Sequence of chain 1.A:
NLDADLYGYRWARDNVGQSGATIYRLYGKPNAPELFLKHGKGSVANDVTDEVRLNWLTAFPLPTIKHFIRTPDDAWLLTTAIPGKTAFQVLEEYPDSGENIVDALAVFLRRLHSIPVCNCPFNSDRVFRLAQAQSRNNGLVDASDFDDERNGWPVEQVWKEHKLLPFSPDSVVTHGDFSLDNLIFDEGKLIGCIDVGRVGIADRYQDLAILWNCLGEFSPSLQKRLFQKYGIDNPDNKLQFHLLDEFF

The small molecule below binds the protein below.
Small molecule (SMILES): CC(C)(C)n1nc(-c2cccc3ccccc23)c2c(N)ncnc21

Binding-site contacts:
Ligand atom CAC contacts residue ASP217 of chain 1.A at 3.7 Å.
Ligand atom CAA contacts residue PHE54 of chain 1.A at 3.6 Å (hydrophobic).
Ligand atom NAO contacts residue ILE216 of chain 1.A at 3.7 Å.
Ligand atom CAC contacts residue ILE216 of chain 1.A at 4.0 Å (hydrophobic).
Ligand atom C2 contacts residue PRO83 of chain 1.A at 3.6 Å (hydrophobic).
Ligand atom C5 contacts residue ILE216 of chain 1.A at 3.9 Å (hydrophobic).
Ligand atom C2 contacts residue ILE102 of chain 1.A at 3.8 Å (hydrophobic).
Ligand atom N3 contacts residue PHE54 of chain 1.A at 3.6 Å.
Ligand atom CAI contacts residue ILE206 of chain 1.A at 3.8 Å (hydrophobic).
Ligand atom CAT contacts residue ACT1 of chain 1.R at 3.5 Å.
Ligand atom NAO contacts residue ACT1 of chain 1.R at 3.8 Å.
Ligand atom C2 contacts residue THR100 of chain 1.A at 3.7 Å.
Ligand atom C4 contacts residue PHE54 of chain 1.A at 3.7 Å (hydrophobic).
Ligand atom CAB contacts residue VAL34 of chain 1.A at 3.8 Å (hydrophobic).
Ligand atom CAL contacts residue PHE54 of chain 1.A at 3.8 Å (hydrophobic).
Ligand atom CAI contacts residue ACT1 of chain 1.R at 3.9 Å.
Ligand atom N1 contacts residue ALA101 of chain 1.A at 3.6 Å.
Ligand atom CAB contacts residue ILE41 of chain 1.A at 3.5 Å (hydrophobic).
Ligand atom N1 contacts residue ILE216 of chain 1.A at 3.9 Å.
Ligand atom C6 contacts residue ILE102 of chain 1.A at 3.8 Å (hydrophobic).
Ligand atom CAQ contacts residue ACT1 of chain 1.R at 3.4 Å.
Ligand atom NAD contacts residue PHE54 of chain 1.A at 3.9 Å.
Ligand atom C6 contacts residue PHE54 of chain 1.A at 3.4 Å (hydrophobic).
Ligand atom CAF contacts residue ASP32 of chain 1.A at 3.5 Å.
Ligand atom CAR contacts residue ACT1 of chain 1.R at 3.9 Å.
Ligand atom N3 contacts residue ILE216 of chain 1.A at 3.9 Å.
Ligand atom N1 contacts residue PHE54 of chain 1.A at 3.7 Å.
Ligand atom NAW contacts residue ILE216 of chain 1.A at 3.7 Å.
Ligand atom N1 contacts residue ILE102 of chain 1.A at 3.0 Å (h-bond).
Ligand atom CAR contacts residue ILE216 of chain 1.A at 3.7 Å (hydrophobic).
Ligand atom CAS contacts residue ACT1 of chain 1.R at 3.9 Å.
Ligand atom C4 contacts residue ILE216 of chain 1.A at 3.9 Å (hydrophobic).
Ligand atom NAD contacts residue ILE102 of chain 1.A at 2.9 Å (h-bond).
Ligand atom C5 contacts residue PHE54 of chain 1.A at 3.4 Å (hydrophobic).
Ligand atom CAK contacts residue GLN109 of chain 1.A at 3.8 Å.
Ligand atom CAF contacts residue VAL34 of chain 1.A at 3.9 Å (hydrophobic).
Ligand atom CAR contacts residue PHE54 of chain 1.A at 3.9 Å (hydrophobic).
Ligand atom C2 contacts residue PHE54 of chain 1.A at 3.7 Å (hydrophobic).
Ligand atom CAL contacts residue ACT1 of chain 1.R at 3.9 Å.
Ligand atom C2 contacts residue ILE216 of chain 1.A at 3.8 Å (hydrophobic).